Binding-site contacts:
Ligand atom CG2 contacts residue ALA248 of chain 1.B at 3.6 Å (hydrophobic).
Ligand atom OXT contacts residue ILE110 of chain 1.B at 3.7 Å.
Ligand atom CG contacts residue ASP235 of chain 1.B at 3.4 Å.
Ligand atom O contacts residue ASP235 of chain 1.B at 3.7 Å.
Ligand atom CH2 contacts residue ILE203 of chain 1.B at 3.7 Å (hydrophobic).
Ligand atom CA contacts residue SAH1 of chain 1.V at 3.8 Å.
Ligand atom NH2 contacts residue SER80 of chain 1.B at 2.9 Å (h-bond).
Ligand atom CG contacts residue ALA248 of chain 1.B at 3.6 Å (hydrophobic).
Ligand atom CA contacts residue ALA248 of chain 1.B at 3.8 Å (hydrophobic).
Ligand atom CD2 contacts residue SER32 of chain 1.B at 3.4 Å.
Ligand atom N contacts residue ALA248 of chain 1.B at 3.1 Å (h-bond).
Ligand atom CZ2 contacts residue PHE200 of chain 1.B at 3.7 Å (hydrophobic).
Ligand atom CD1 contacts residue PHE253 of chain 1.B at 3.7 Å (hydrophobic).
Ligand atom CB contacts residue ALA248 of chain 1.B at 3.5 Å (hydrophobic).
Ligand atom CD2 contacts residue PRO250 of chain 1.B at 3.6 Å (hydrophobic).
Ligand atom NE1 contacts residue SAH1 of chain 1.V at 3.2 Å (h-bond).
Ligand atom OE2 contacts residue PRO232 of chain 1.B at 3.5 Å.
Ligand atom CG contacts residue GLY233 of chain 1.B at 3.6 Å.
Ligand atom N contacts residue SF41 of chain 1.U at 3.7 Å.
Ligand atom O contacts residue SER249 of chain 1.B at 3.5 Å.
Ligand atom OD1 contacts residue PRO232 of chain 1.B at 3.7 Å.
Ligand atom O contacts residue ALA248 of chain 1.B at 2.9 Å (h-bond).
Ligand atom CB contacts residue CYS314 of chain 1.B at 3.4 Å (hydrophobic).
Ligand atom CD1 contacts residue ALA248 of chain 1.B at 3.7 Å (hydrophobic).
Ligand atom CG1 contacts residue ALA248 of chain 1.B at 3.3 Å (hydrophobic).
Ligand atom CA contacts residue SF41 of chain 1.U at 3.6 Å.
Ligand atom O contacts residue THR82 of chain 1.B at 2.7 Å (h-bond).
Ligand atom ND2 contacts residue GLY233 of chain 1.B at 3.7 Å.
Ligand atom CB contacts residue GLY233 of chain 1.B at 3.0 Å.
Ligand atom N contacts residue ALA248 of chain 1.B at 3.5 Å (h-bond).
Ligand atom NH1 contacts residue ASP235 of chain 1.B at 3.1 Å (salt-bridge).
Ligand atom O contacts residue ILE110 of chain 1.B at 3.4 Å.
Ligand atom CB contacts residue PRO250 of chain 1.B at 3.6 Å (hydrophobic).
Ligand atom CD1 contacts residue SER32 of chain 1.B at 3.2 Å.
Ligand atom N contacts residue PRO232 of chain 1.B at 3.7 Å.
Ligand atom CZ2 contacts residue PRO201 of chain 1.B at 3.4 Å (hydrophobic).
Ligand atom CD contacts residue ASP235 of chain 1.B at 3.4 Å.
Ligand atom CG contacts residue PRO250 of chain 1.B at 3.5 Å (hydrophobic).
Ligand atom NE1 contacts residue PHE200 of chain 1.B at 3.4 Å.
Ligand atom CD1 contacts residue PHE48 of chain 1.B at 3.7 Å (hydrophobic).

Sequence of chain 1.B:
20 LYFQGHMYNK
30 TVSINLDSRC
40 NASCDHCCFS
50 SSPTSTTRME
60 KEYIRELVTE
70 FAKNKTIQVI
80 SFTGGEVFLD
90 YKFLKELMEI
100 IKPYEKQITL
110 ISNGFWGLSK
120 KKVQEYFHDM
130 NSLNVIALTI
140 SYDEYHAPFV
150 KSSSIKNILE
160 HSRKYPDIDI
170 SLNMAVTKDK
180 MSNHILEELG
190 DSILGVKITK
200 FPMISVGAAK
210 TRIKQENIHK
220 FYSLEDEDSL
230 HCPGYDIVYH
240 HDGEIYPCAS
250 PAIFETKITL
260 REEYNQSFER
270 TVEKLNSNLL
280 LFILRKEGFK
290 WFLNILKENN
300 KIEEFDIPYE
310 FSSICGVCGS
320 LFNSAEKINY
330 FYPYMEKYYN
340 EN

A protein and the small-molecule ligand that binds it are described below.
Small molecule (SMILES): CC[C@H](C)[C@H](NC(=O)[C@H](CC1=CN=C2CC=CC=C12)NC(=O)[C@H](CCCN=C(N)N)NC(=O)[C@H](CC(N)=O)NC(=O)[C@H](CCC(=O)O)NC(=O)[C@@H](N)CCCCN)C(=O)N[C@@H](CC(C)C)C(=O)O